Binding-site contacts:
Ligand atom CA contacts residue VAL331 of chain 1.B at 3.5 Å (hydrophobic).
Ligand atom CB contacts residue LEU330 of chain 1.B at 4.1 Å (hydrophobic).
Ligand atom CG contacts residue HIS307 of chain 1.B at 4.3 Å.
Ligand atom N contacts residue LEU330 of chain 1.B at 3.0 Å (h-bond).
Ligand atom CA contacts residue GLU312 of chain 1.B at 3.5 Å.
Ligand atom O contacts residue GLY310 of chain 1.B at 3.7 Å.
Ligand atom CB contacts residue GLN334 of chain 1.B at 4.1 Å.
Ligand atom CB contacts residue VAL331 of chain 1.B at 3.7 Å (hydrophobic).
Ligand atom O contacts residue VAL331 of chain 1.B at 3.2 Å.
Ligand atom CG contacts residue VAL331 of chain 1.B at 4.0 Å (hydrophobic).
Ligand atom CG contacts residue GLY306 of chain 1.B at 4.2 Å.
Ligand atom CB contacts residue GLY306 of chain 1.B at 4.2 Å.
Ligand atom CD contacts residue GLY333 of chain 1.B at 3.6 Å.
Ligand atom C contacts residue VAL331 of chain 1.B at 4.3 Å (hydrophobic).
Ligand atom N contacts residue GLY332 of chain 1.B at 3.5 Å (h-bond).
Ligand atom O contacts residue GLY332 of chain 1.B at 2.9 Å (h-bond).
Ligand atom CD contacts residue GLN334 of chain 1.B at 4.2 Å.
Ligand atom N contacts residue TYR580 of chain 1.B at 4.2 Å.
Ligand atom CD contacts residue TYR580 of chain 1.B at 3.4 Å (hydrophobic).
Ligand atom C contacts residue GLY310 of chain 1.B at 3.7 Å.
Ligand atom CD contacts residue GLY332 of chain 1.B at 2.8 Å.
Ligand atom C contacts residue VAL331 of chain 1.B at 4.0 Å (hydrophobic).
Ligand atom CG contacts residue GLY332 of chain 1.B at 3.6 Å.
Ligand atom O contacts residue LEU330 of chain 1.B at 3.7 Å.
Ligand atom CD contacts residue VAL331 of chain 1.B at 4.3 Å (hydrophobic).
Ligand atom CA contacts residue GLY310 of chain 1.B at 3.4 Å.
Ligand atom CA contacts residue GLY332 of chain 1.B at 3.1 Å.
Ligand atom CA contacts residue LEU330 of chain 1.B at 3.9 Å (hydrophobic).
Ligand atom N contacts residue GLY310 of chain 1.B at 2.7 Å (h-bond).
Ligand atom CB contacts residue GLU312 of chain 1.B at 3.6 Å.
Ligand atom CG contacts residue GLY333 of chain 1.B at 3.7 Å.
Ligand atom C contacts residue GLY332 of chain 1.B at 3.8 Å.
Ligand atom N contacts residue GLU312 of chain 1.B at 2.6 Å (salt-bridge).
Ligand atom CB contacts residue GLY332 of chain 1.B at 4.0 Å.
Ligand atom C contacts residue GLY332 of chain 1.B at 4.1 Å.
Ligand atom CG contacts residue TYR580 of chain 1.B at 4.2 Å (hydrophobic).
Ligand atom N contacts residue VAL331 of chain 1.B at 3.6 Å.
Ligand atom CG contacts residue ILE345 of chain 1.B at 4.2 Å (hydrophobic).
Ligand atom CA contacts residue TYR580 of chain 1.B at 3.7 Å (hydrophobic).
Ligand atom CG contacts residue GLN334 of chain 1.B at 3.5 Å.

Sequence of chain 1.B:
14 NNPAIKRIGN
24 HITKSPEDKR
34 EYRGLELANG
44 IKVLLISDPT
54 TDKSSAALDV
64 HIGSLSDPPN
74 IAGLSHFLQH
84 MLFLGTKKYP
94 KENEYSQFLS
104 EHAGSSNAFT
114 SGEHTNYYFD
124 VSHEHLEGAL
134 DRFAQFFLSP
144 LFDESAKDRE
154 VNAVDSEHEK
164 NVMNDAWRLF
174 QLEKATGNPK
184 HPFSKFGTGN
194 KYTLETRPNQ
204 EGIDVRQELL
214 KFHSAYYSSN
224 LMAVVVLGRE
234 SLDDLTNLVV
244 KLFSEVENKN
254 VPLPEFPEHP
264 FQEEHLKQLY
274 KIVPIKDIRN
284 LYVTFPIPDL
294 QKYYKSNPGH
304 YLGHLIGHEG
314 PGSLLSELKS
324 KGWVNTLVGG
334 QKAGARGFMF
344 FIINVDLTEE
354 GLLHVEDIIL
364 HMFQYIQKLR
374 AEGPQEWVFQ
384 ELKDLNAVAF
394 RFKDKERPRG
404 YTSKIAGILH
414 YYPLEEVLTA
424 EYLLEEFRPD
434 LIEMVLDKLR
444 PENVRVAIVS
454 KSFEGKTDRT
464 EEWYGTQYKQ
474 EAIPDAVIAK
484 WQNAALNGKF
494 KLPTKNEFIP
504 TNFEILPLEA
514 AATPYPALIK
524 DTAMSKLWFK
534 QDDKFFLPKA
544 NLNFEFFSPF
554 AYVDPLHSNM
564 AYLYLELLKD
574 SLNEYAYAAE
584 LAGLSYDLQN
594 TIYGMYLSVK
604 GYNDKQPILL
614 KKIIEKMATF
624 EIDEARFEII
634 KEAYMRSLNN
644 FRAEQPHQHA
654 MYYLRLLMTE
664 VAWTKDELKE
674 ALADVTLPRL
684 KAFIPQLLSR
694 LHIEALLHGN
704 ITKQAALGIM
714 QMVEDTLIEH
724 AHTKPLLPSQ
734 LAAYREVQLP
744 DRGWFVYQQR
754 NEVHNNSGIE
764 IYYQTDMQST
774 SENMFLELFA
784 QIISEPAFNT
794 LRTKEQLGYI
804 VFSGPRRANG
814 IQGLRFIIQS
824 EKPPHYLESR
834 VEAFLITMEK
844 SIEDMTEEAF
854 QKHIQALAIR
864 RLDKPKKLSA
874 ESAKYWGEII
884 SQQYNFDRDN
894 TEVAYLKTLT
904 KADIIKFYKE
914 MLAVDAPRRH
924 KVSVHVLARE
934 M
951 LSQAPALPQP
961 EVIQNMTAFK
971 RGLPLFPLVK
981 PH

This protein binds this small molecule.
Small molecule (SMILES): CNC(=O)[C@@H]1CCCN1C(=O)[C@@H]1CCCN1C(=O)[C@H](C)N